Binding-site contacts:
Ligand atom C5 contacts residue GLN915 of chain 1.C at 4.3 Å.
Ligand atom C2 contacts residue ASN706 of chain 1.C at 2.5 Å.
Ligand atom C5 contacts residue ASN706 of chain 1.C at 3.7 Å.
Ligand atom C7 contacts residue ASN706 of chain 1.C at 3.2 Å.
Ligand atom C3 contacts residue LEU911 of chain 1.C at 4.3 Å (hydrophobic).
Ligand atom C3 contacts residue ASN706 of chain 1.C at 3.8 Å.
Ligand atom C6 contacts residue GLN915 of chain 1.C at 4.1 Å.
Ligand atom O7 contacts residue ASN706 of chain 1.C at 3.1 Å (h-bond).
Ligand atom C8 contacts residue ASN706 of chain 1.C at 4.4 Å.
Ligand atom N2 contacts residue LEU911 of chain 1.C at 4.5 Å.
Ligand atom O4 contacts residue LEU911 of chain 1.C at 3.5 Å.
Ligand atom C4 contacts residue ASN706 of chain 1.C at 4.2 Å.
Ligand atom C1 contacts residue ASN706 of chain 1.C at 1.4 Å.
Ligand atom C5 contacts residue LEU911 of chain 1.C at 4.3 Å (hydrophobic).
Ligand atom C1 contacts residue GLN1060 of chain 1.C at 4.4 Å.
Ligand atom C7 contacts residue GLN1060 of chain 1.C at 4.5 Å.
Ligand atom C4 contacts residue LEU911 of chain 1.C at 4.2 Å (hydrophobic).
Ligand atom O7 contacts residue GLN1060 of chain 1.C at 3.4 Å (h-bond).
Ligand atom N2 contacts residue ASN706 of chain 1.C at 2.9 Å (h-bond).
Ligand atom O6 contacts residue GLN915 of chain 1.C at 3.2 Å (h-bond).
Ligand atom O7 contacts residue LEU911 of chain 1.C at 3.4 Å.
Ligand atom C7 contacts residue LEU911 of chain 1.C at 3.9 Å (hydrophobic).
Ligand atom O5 contacts residue ASN706 of chain 1.C at 2.4 Å (h-bond).

Sequence of chain 1.C:
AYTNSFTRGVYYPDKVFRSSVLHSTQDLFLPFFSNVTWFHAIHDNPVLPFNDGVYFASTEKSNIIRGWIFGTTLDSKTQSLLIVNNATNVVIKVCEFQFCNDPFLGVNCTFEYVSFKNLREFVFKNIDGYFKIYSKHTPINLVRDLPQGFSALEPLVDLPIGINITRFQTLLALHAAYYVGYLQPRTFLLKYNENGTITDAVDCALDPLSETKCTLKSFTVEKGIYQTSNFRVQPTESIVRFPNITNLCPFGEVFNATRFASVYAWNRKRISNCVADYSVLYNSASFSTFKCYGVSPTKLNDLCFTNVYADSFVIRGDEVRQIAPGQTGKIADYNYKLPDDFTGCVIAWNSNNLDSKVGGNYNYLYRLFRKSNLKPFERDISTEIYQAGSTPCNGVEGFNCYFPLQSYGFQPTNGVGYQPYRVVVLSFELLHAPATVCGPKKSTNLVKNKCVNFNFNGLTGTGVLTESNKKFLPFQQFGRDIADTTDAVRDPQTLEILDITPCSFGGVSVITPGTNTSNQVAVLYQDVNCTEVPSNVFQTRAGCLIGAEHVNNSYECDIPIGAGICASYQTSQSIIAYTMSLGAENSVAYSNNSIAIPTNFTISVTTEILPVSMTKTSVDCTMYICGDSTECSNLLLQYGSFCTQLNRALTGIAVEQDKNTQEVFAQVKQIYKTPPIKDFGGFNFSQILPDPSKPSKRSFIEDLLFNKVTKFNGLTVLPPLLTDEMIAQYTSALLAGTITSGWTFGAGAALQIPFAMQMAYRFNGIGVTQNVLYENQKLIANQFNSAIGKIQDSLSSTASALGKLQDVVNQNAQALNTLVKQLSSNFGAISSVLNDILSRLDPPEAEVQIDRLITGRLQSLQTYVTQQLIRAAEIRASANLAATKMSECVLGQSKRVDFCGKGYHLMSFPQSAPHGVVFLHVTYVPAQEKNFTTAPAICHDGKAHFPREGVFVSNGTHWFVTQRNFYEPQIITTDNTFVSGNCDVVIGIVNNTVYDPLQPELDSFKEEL

The protein below binds the small molecule below.
Small molecule (SMILES): CC(=O)N[C@H]1[C@H](O[C@H]2[C@H](O)[C@@H](NC(C)=O)CO[C@@H]2CO)O[C@H](CO)[C@@H](O)[C@@H]1O